Binding-site contacts:
Ligand atom OP2 contacts residue SER249 of chain 1.F at 2.6 Å (h-bond).
Ligand atom OP3 contacts residue GLY248 of chain 1.F at 2.8 Å (h-bond).
Ligand atom C4A contacts residue LYS101 of chain 1.F at 3.4 Å.
Ligand atom C2A contacts residue GLY391 of chain 1.F at 3.6 Å.
Ligand atom O3A contacts residue GLN128 of chain 1.F at 3.5 Å.
Ligand atom P contacts residue LYS101 of chain 1.F at 3.6 Å.
Ligand atom OXT contacts residue HIS129 of chain 1.F at 3.5 Å.
Ligand atom C contacts residue ALA126 of chain 1.F at 3.5 Å (hydrophobic).
Ligand atom OP3 contacts residue GLY246 of chain 1.F at 2.7 Å (h-bond).
Ligand atom OXT contacts residue THR124 of chain 1.F at 2.5 Å (h-bond).
Ligand atom O contacts residue THR124 of chain 1.F at 3.4 Å (h-bond).
Ligand atom OP3 contacts residue SER249 of chain 1.F at 3.6 Å (h-bond).
Ligand atom O contacts residue GLN128 of chain 1.F at 2.8 Å (h-bond).
Ligand atom C6 contacts residue SER390 of chain 1.F at 3.4 Å.
Ligand atom C2A contacts residue SER390 of chain 1.F at 3.7 Å.
Ligand atom OP1 contacts residue HIS100 of chain 1.F at 3.0 Å (h-bond).
Ligand atom OP4 contacts residue LYS101 of chain 1.F at 3.2 Å (salt-bridge).
Ligand atom C5A contacts residue GLY317 of chain 1.F at 3.7 Å.
Ligand atom OP3 contacts residue GLY247 of chain 1.F at 3.2 Å (h-bond).
Ligand atom C6 contacts residue HIS100 of chain 1.F at 3.7 Å.
Ligand atom OP1 contacts residue SER249 of chain 1.F at 3.2 Å (h-bond).
Ligand atom C contacts residue HIS129 of chain 1.F at 3.6 Å.
Ligand atom O contacts residue GLY127 of chain 1.F at 3.6 Å (h-bond).
Ligand atom OP1 contacts residue ASN250 of chain 1.F at 2.9 Å (h-bond).
Ligand atom N contacts residue LYS101 of chain 1.F at 3.3 Å.
Ligand atom N1 contacts residue GLU364 of chain 1.F at 3.5 Å.
Ligand atom OP2 contacts residue GLY248 of chain 1.F at 3.6 Å (h-bond).
Ligand atom C6 contacts residue CYS244 of chain 1.F at 3.6 Å (hydrophobic).
Ligand atom C2 contacts residue SER390 of chain 1.F at 3.6 Å.
Ligand atom N1 contacts residue HIS100 of chain 1.F at 3.6 Å.
Ligand atom N1 contacts residue SER390 of chain 1.F at 2.7 Å (h-bond).
Ligand atom C contacts residue GLY125 of chain 1.F at 3.6 Å.
Ligand atom OP2 contacts residue LYS101 of chain 1.F at 3.1 Å (salt-bridge).
Ligand atom O contacts residue HIS129 of chain 1.F at 2.8 Å (h-bond).
Ligand atom P contacts residue SER249 of chain 1.F at 3.4 Å.
Ligand atom C4A contacts residue GLY317 of chain 1.F at 3.5 Å.
Ligand atom C contacts residue THR124 of chain 1.F at 3.3 Å.
Ligand atom OP2 contacts residue THR204 of chain 1.F at 2.6 Å (h-bond).
Ligand atom C6 contacts residue GLU364 of chain 1.F at 3.6 Å.
Ligand atom OXT contacts residue GLY125 of chain 1.F at 2.8 Å (h-bond).

This small molecule binds to this protein.
Small molecule (SMILES): C=C(NCc1c(COP(=O)(O)O)cnc(C)c1O)C(=O)O

Sequence of chain 1.F:
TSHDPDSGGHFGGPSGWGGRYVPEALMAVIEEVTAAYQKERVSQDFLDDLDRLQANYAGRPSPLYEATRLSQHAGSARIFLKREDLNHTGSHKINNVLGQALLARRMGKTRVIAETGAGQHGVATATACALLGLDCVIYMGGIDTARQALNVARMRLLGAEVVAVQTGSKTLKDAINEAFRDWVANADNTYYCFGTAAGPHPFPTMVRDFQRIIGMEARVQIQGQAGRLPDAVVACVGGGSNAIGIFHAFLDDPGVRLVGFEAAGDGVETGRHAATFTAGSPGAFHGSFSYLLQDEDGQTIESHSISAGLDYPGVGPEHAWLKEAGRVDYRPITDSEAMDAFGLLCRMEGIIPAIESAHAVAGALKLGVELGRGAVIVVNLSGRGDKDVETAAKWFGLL